Sequence of chain 2.B:
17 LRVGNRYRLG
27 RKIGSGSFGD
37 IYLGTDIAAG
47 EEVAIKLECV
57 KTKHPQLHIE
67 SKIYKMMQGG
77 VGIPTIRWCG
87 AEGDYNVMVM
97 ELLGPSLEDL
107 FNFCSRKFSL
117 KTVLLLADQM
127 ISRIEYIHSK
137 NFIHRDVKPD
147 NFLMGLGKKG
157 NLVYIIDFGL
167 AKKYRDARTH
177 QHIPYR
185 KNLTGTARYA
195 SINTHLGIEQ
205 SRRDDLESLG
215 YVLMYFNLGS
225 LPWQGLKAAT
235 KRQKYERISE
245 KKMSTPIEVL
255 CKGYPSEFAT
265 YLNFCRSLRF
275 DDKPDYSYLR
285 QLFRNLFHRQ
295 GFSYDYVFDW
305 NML

The small molecule below binds the protein below.
Small molecule (SMILES): Cn1cc(-c2ccnc([C@H]3COCCN3)c2)c(-c2ccc(F)cc2)n1

Binding-site contacts:
Ligand atom C10 contacts residue ILE37 of chain 1.A at 3.6 Å (hydrophobic).
Ligand atom N4 contacts residue LEU98 of chain 1.A at 3.8 Å.
Ligand atom C13 contacts residue GLU97 of chain 1.A at 3.7 Å.
Ligand atom F1 contacts residue LYS52 of chain 1.A at 3.6 Å.
Ligand atom N2 contacts residue ILE37 of chain 1.A at 3.4 Å.
Ligand atom C12 contacts residue MET96 of chain 1.A at 3.6 Å (hydrophobic).
Ligand atom N1 contacts residue ILE162 of chain 1.A at 3.4 Å.
Ligand atom N2 contacts residue ILE162 of chain 1.A at 3.7 Å.
Ligand atom C13 contacts residue MET96 of chain 1.A at 3.8 Å (hydrophobic).
Ligand atom C1 contacts residue ILE162 of chain 1.A at 3.7 Å (hydrophobic).
Ligand atom F1 contacts residue MET96 of chain 1.A at 3.4 Å.
Ligand atom C13 contacts residue LEU99 of chain 1.A at 3.6 Å (hydrophobic).
Ligand atom C5 contacts residue ILE37 of chain 1.A at 3.6 Å (hydrophobic).
Ligand atom C11 contacts residue LEU149 of chain 1.A at 3.7 Å (hydrophobic).
Ligand atom N4 contacts residue ILE29 of chain 1.A at 3.3 Å.
Ligand atom C4 contacts residue ILE37 of chain 1.A at 3.6 Å (hydrophobic).
Ligand atom C10 contacts residue ALA50 of chain 1.A at 3.8 Å (hydrophobic).
Ligand atom C9 contacts residue MET96 of chain 1.A at 3.7 Å (hydrophobic).
Ligand atom C16 contacts residue LEU99 of chain 1.A at 3.1 Å (hydrophobic).
Ligand atom C18 contacts residue GLU48 of chain 2.B at 3.8 Å.
Ligand atom O1 contacts residue GLY100 of chain 1.A at 3.4 Å (h-bond).
Ligand atom C19 contacts residue ILE29 of chain 1.A at 3.6 Å (hydrophobic).
Ligand atom C1 contacts residue SER31 of chain 1.A at 3.5 Å.
Ligand atom C9 contacts residue ALA50 of chain 1.A at 3.8 Å (hydrophobic).
Ligand atom F1 contacts residue MET94 of chain 1.A at 3.4 Å.
Ligand atom C14 contacts residue LEU99 of chain 1.A at 3.8 Å (hydrophobic).
Ligand atom C8 contacts residue LYS52 of chain 1.A at 3.7 Å.
Ligand atom N3 contacts residue ALA50 of chain 1.A at 3.7 Å.
Ligand atom C13 contacts residue ALA50 of chain 1.A at 3.6 Å (hydrophobic).
Ligand atom C6 contacts residue MET96 of chain 1.A at 3.6 Å (hydrophobic).
Ligand atom O1 contacts residue LEU99 of chain 1.A at 3.2 Å (h-bond).
Ligand atom C15 contacts residue LEU149 of chain 1.A at 3.8 Å (hydrophobic).
Ligand atom C8 contacts residue MET96 of chain 1.A at 3.6 Å (hydrophobic).
Ligand atom C2 contacts residue ILE162 of chain 1.A at 3.8 Å (hydrophobic).
Ligand atom C17 contacts residue LEU99 of chain 1.A at 3.0 Å (hydrophobic).
Ligand atom C17 contacts residue GLY100 of chain 1.A at 3.0 Å.
Ligand atom C7 contacts residue MET96 of chain 1.A at 3.2 Å (hydrophobic).
Ligand atom C16 contacts residue LEU98 of chain 1.A at 3.7 Å (hydrophobic).
Ligand atom C19 contacts residue GLU48 of chain 2.B at 3.7 Å.
Ligand atom N3 contacts residue LEU99 of chain 1.A at 3.0 Å (h-bond).

Sequence of chain 1.A:
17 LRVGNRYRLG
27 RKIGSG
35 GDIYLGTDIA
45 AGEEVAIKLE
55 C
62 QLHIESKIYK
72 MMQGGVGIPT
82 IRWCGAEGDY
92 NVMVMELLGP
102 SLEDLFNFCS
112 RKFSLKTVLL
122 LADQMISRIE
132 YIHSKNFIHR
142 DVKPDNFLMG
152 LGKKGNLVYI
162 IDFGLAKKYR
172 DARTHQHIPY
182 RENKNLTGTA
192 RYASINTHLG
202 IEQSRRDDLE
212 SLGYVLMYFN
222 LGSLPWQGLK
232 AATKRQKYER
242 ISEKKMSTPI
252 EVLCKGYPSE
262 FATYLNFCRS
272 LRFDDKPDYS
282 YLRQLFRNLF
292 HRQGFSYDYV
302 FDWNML